Sequence of chain 1.A:
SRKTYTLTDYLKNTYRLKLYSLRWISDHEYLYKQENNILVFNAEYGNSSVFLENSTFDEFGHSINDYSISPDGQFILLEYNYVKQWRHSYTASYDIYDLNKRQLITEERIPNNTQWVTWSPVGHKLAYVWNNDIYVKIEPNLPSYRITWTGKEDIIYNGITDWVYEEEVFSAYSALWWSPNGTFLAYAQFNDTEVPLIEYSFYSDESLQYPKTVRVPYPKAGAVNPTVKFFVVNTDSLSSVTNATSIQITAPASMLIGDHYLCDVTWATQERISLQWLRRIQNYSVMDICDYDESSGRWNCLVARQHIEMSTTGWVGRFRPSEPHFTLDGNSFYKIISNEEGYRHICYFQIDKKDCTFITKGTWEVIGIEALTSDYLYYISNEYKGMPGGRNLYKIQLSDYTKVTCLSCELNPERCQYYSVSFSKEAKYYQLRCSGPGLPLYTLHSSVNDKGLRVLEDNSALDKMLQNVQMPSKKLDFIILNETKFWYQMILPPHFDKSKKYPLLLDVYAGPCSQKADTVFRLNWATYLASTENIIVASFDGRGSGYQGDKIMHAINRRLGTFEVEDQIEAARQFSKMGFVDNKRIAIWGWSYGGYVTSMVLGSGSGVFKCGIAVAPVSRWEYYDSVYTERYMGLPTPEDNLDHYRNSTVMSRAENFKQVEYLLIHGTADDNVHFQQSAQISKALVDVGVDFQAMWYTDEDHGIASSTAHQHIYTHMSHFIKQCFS

The protein below binds the small molecule below.
Small molecule (SMILES): CC(=O)N[C@@H]1[C@@H](O)[C@H](O)[C@@H](CO)O[C@H]1O

Binding-site contacts:
Ligand atom C4 contacts residue ASN47 of chain 1.A at 4.3 Å.
Ligand atom O5 contacts residue ASN47 of chain 1.A at 2.4 Å (h-bond).
Ligand atom C7 contacts residue ASN47 of chain 1.A at 4.3 Å.
Ligand atom N2 contacts residue ASN47 of chain 1.A at 3.1 Å (h-bond).
Ligand atom C1 contacts residue ASN47 of chain 1.A at 1.5 Å.
Ligand atom C5 contacts residue TYR45 of chain 1.A at 4.0 Å (hydrophobic).
Ligand atom C3 contacts residue ASN47 of chain 1.A at 3.9 Å.
Ligand atom C6 contacts residue TYR45 of chain 1.A at 4.1 Å (hydrophobic).
Ligand atom O5 contacts residue TYR45 of chain 1.A at 4.3 Å.
Ligand atom C2 contacts residue ASN47 of chain 1.A at 2.6 Å.
Ligand atom C5 contacts residue ASN47 of chain 1.A at 3.7 Å.